Sequence of chain 1.B:
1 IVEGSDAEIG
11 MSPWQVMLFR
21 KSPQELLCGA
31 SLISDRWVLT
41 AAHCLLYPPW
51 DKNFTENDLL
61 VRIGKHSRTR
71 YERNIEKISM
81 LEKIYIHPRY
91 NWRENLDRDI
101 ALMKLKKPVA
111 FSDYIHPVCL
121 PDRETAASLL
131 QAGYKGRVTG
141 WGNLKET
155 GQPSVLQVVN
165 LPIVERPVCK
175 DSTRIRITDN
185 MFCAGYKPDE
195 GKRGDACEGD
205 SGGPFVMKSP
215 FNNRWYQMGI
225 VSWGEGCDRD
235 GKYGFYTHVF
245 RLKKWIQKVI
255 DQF

Sequence of chain 2.B:
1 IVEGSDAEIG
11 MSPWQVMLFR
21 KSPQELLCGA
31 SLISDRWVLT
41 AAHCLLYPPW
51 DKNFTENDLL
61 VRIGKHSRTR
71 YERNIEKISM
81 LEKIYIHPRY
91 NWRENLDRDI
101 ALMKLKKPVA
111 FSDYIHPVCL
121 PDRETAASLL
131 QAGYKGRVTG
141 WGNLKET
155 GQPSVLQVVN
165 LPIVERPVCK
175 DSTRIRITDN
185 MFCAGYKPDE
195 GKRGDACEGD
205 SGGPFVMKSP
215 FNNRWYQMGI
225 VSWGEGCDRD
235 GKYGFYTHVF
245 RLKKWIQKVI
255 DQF

Binding-site contacts:
Ligand atom O2 contacts residue ILE78 of chain 2.B at 3.0 Å (h-bond).
Ligand atom CD1 contacts residue PHE19 of chain 2.B at 3.6 Å (hydrophobic).
Ligand atom C contacts residue THR69 of chain 2.B at 3.7 Å.
Ligand atom OE1 contacts residue ARG70 of chain 2.B at 3.5 Å.
Ligand atom CD1 contacts residue ILE78 of chain 2.B at 3.7 Å (hydrophobic).
Ligand atom O3 contacts residue LYS77 of chain 2.B at 2.6 Å (salt-bridge).
Ligand atom CD1 contacts residue GLN24 of chain 2.B at 3.7 Å.
Ligand atom CG2 contacts residue ILE78 of chain 2.B at 3.4 Å (hydrophobic).
Ligand atom O2 contacts residue LYS77 of chain 2.B at 3.1 Å (salt-bridge).
Ligand atom OH contacts residue LEU26 of chain 2.B at 3.1 Å.
Ligand atom CG1 contacts residue GLN24 of chain 2.B at 3.4 Å.
Ligand atom OE2 contacts residue TYR71 of chain 2.B at 3.0 Å (h-bond).
Ligand atom N contacts residue THR69 of chain 2.B at 2.7 Å (h-bond).
Ligand atom OH contacts residue ARG68 of chain 2.B at 3.4 Å (salt-bridge).
Ligand atom CD contacts residue TYR71 of chain 2.B at 3.2 Å (hydrophobic).
Ligand atom O4 contacts residue THR69 of chain 2.B at 3.4 Å.
Ligand atom CA contacts residue ARG70 of chain 1.B at 3.7 Å.
Ligand atom CD2 contacts residue ARG68 of chain 2.B at 3.5 Å.
Ligand atom OXT contacts residue MET80 of chain 2.B at 3.6 Å (h-bond).
Ligand atom OE1 contacts residue ARG70 of chain 1.B at 2.5 Å (salt-bridge).
Ligand atom CA contacts residue THR69 of chain 2.B at 3.4 Å.
Ligand atom S contacts residue LYS77 of chain 2.B at 3.2 Å (salt-bridge).
Ligand atom O1 contacts residue ARG68 of chain 2.B at 3.1 Å (salt-bridge).
Ligand atom CG contacts residue ARG70 of chain 1.B at 3.4 Å.
Ligand atom N contacts residue GLN24 of chain 2.B at 3.4 Å (h-bond).
Ligand atom CB contacts residue THR69 of chain 2.B at 3.0 Å.
Ligand atom O1 contacts residue TYR71 of chain 2.B at 2.5 Å (h-bond).
Ligand atom OE1 contacts residue TYR71 of chain 2.B at 3.5 Å (h-bond).
Ligand atom O3 contacts residue TYR71 of chain 2.B at 3.6 Å.
Ligand atom CD contacts residue ARG70 of chain 1.B at 3.6 Å.
Ligand atom CB contacts residue ARG70 of chain 1.B at 3.1 Å.
Ligand atom CZ contacts residue GLN24 of chain 2.B at 3.4 Å.
Ligand atom S contacts residue TYR71 of chain 2.B at 3.5 Å (h-bond).
Ligand atom CZ contacts residue LEU26 of chain 2.B at 3.7 Å (hydrophobic).
Ligand atom CE2 contacts residue ARG68 of chain 2.B at 3.4 Å.
Ligand atom C1 contacts residue ARG68 of chain 2.B at 3.3 Å.
Ligand atom CD2 contacts residue PHE19 of chain 2.B at 3.6 Å (hydrophobic).
Ligand atom OD1 contacts residue TYR71 of chain 2.B at 3.5 Å.
Ligand atom CG contacts residue TYR71 of chain 2.B at 3.6 Å (hydrophobic).
Ligand atom O2 contacts residue ARG68 of chain 2.B at 2.8 Å (salt-bridge).

A protein and the small-molecule ligand that binds it are described below.
Small molecule (SMILES): CC[C@H](C)[C@H](NC(=O)[C@@H]1CCCN1C(=O)[C@H](CCC(=O)O)NC(=O)[C@H](Cc1ccc(O)cc1)NC(=O)CCC(=O)O)C(=O)N1C[C@H](O)C[C@H]1C(=O)N[C@@H](CCC(=O)O)C(=O)N[C@@H](CCC(=O)O)C(=O)N[C@@H](Cc1ccc(CS(=O)(=O)O)cc1)C(=O)N[C@@H](CC1CCCCC1)C(=O)N[C@@H](CCC(N)=O)C(=O)O